Sequence of chain 1.A:
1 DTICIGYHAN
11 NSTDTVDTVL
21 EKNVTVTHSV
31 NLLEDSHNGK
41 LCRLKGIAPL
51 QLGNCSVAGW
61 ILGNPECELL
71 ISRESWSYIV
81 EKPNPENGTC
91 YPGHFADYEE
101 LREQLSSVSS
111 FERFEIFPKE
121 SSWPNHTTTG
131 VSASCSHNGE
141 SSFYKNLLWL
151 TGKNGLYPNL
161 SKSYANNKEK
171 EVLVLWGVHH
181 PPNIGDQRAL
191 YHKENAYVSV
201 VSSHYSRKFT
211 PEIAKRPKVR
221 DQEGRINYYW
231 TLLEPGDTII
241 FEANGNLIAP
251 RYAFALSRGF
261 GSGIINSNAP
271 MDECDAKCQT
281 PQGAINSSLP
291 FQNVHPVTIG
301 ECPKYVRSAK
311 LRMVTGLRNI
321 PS

Binding-site contacts:
Ligand atom O5 contacts residue ASN11 of chain 1.A at 2.4 Å (h-bond).
Ligand atom C4 contacts residue ASN11 of chain 1.A at 4.3 Å.
Ligand atom C3 contacts residue ASN11 of chain 1.A at 3.8 Å.
Ligand atom C2 contacts residue ASN11 of chain 1.A at 2.5 Å.
Ligand atom C1 contacts residue ASN11 of chain 1.A at 1.4 Å.
Ligand atom O7 contacts residue ASN11 of chain 1.A at 4.1 Å.
Ligand atom C7 contacts residue ASN11 of chain 1.A at 3.7 Å.
Ligand atom N2 contacts residue ASN11 of chain 1.A at 2.9 Å (h-bond).
Ligand atom C5 contacts residue ASN11 of chain 1.A at 3.7 Å.

The small molecule below binds the protein below.
Small molecule (SMILES): CC(=O)N[C@H]1[C@H](O[C@H]2[C@H](O)[C@@H](NC(C)=O)CO[C@@H]2CO)O[C@H](CO)[C@@H](O[C@@H]2O[C@H](CO)[C@@H](O)[C@H](O)[C@@H]2O)[C@@H]1O